Sequence of chain 1.A:
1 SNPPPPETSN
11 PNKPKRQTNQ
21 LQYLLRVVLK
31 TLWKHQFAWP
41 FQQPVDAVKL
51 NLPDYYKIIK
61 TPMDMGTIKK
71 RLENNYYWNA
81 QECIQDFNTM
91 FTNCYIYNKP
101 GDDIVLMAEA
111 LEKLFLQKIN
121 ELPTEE

Binding-site contacts:
Ligand atom O21 contacts residue ASP103 of chain 1.A at 3.4 Å (salt-bridge).
Ligand atom C06 contacts residue LEU50 of chain 1.A at 3.7 Å (hydrophobic).
Ligand atom N19 contacts residue ASP102 of chain 1.A at 2.9 Å (salt-bridge).
Ligand atom C01 contacts residue PHE41 of chain 1.A at 3.5 Å (hydrophobic).
Ligand atom O23 contacts residue TYR55 of chain 1.A at 4.1 Å.
Ligand atom C22 contacts residue VAL45 of chain 1.A at 4.1 Å (hydrophobic).
Ligand atom C03 contacts residue ASN98 of chain 1.A at 3.7 Å.
Ligand atom C12 contacts residue MET107 of chain 1.A at 4.0 Å (hydrophobic).
Ligand atom C15 contacts residue ILE104 of chain 1.A at 3.6 Å (hydrophobic).
Ligand atom C14 contacts residue ILE104 of chain 1.A at 3.6 Å (hydrophobic).
Ligand atom C01 contacts residue PRO40 of chain 1.A at 4.0 Å (hydrophobic).
Ligand atom C04 contacts residue ASN98 of chain 1.A at 4.0 Å.
Ligand atom C18 contacts residue ASP102 of chain 1.A at 3.7 Å.
Ligand atom C04 contacts residue ILE104 of chain 1.A at 4.2 Å (hydrophobic).
Ligand atom C03 contacts residue ILE104 of chain 1.A at 3.9 Å (hydrophobic).
Ligand atom C01 contacts residue VAL45 of chain 1.A at 3.9 Å (hydrophobic).
Ligand atom O23 contacts residue CYS94 of chain 1.A at 4.1 Å.
Ligand atom C06 contacts residue LEU52 of chain 1.A at 3.9 Å (hydrophobic).
Ligand atom O23 contacts residue ASN98 of chain 1.A at 2.9 Å (h-bond).
Ligand atom C12 contacts residue ILE104 of chain 1.A at 4.2 Å (hydrophobic).
Ligand atom O21 contacts residue ILE104 of chain 1.A at 3.0 Å (h-bond).
Ligand atom N02 contacts residue ILE104 of chain 1.A at 3.9 Å.
Ligand atom C11 contacts residue PRO40 of chain 1.A at 3.8 Å (hydrophobic).
Ligand atom N19 contacts residue ASN98 of chain 1.A at 4.1 Å.
Ligand atom C13 contacts residue ILE104 of chain 1.A at 3.9 Å (hydrophobic).
Ligand atom C20 contacts residue ASP102 of chain 1.A at 4.0 Å.
Ligand atom C11 contacts residue TRP39 of chain 1.A at 3.4 Å (hydrophobic).
Ligand atom C16 contacts residue ILE104 of chain 1.A at 4.2 Å (hydrophobic).
Ligand atom C20 contacts residue ILE104 of chain 1.A at 3.5 Å (hydrophobic).
Ligand atom C17 contacts residue ASN98 of chain 1.A at 3.5 Å.
Ligand atom C12 contacts residue PRO40 of chain 1.A at 4.2 Å (hydrophobic).
Ligand atom N02 contacts residue VAL45 of chain 1.A at 3.9 Å.
Ligand atom C12 contacts residue TRP39 of chain 1.A at 3.8 Å (hydrophobic).
Ligand atom C07 contacts residue LEU52 of chain 1.A at 4.0 Å (hydrophobic).
Ligand atom C18 contacts residue ASN98 of chain 1.A at 3.8 Å.
Ligand atom C22 contacts residue PRO40 of chain 1.A at 4.0 Å (hydrophobic).
Ligand atom N19 contacts residue ILE104 of chain 1.A at 3.9 Å.
Ligand atom O21 contacts residue ASP102 of chain 1.A at 3.6 Å.
Ligand atom C22 contacts residue ILE104 of chain 1.A at 3.9 Å (hydrophobic).
Ligand atom C05 contacts residue ILE104 of chain 1.A at 3.9 Å (hydrophobic).

A small-molecule ligand and the protein it binds are described below.
Small molecule (SMILES): CN1C[C@H](CCn2c3c(c4ccccc42)C(=O)NCC3)CC1=O